Sequence of chain 1.D:
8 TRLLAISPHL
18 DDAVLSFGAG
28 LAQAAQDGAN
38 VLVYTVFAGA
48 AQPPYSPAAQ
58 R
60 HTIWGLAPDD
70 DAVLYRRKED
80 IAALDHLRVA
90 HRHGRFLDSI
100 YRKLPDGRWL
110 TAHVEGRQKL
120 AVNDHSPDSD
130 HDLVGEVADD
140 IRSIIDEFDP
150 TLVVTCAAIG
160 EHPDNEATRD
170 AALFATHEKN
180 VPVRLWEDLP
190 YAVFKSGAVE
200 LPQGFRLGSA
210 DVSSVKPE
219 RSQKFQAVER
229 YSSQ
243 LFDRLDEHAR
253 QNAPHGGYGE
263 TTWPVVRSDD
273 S

Binding-site contacts:
Ligand atom C6 contacts residue 3FG7 of chain 1.H at 3.2 Å.
Ligand atom O7 contacts residue OMY6 of chain 1.H at 4.2 Å.
Ligand atom C7 contacts residue LYS118 of chain 1.D at 4.3 Å.
Ligand atom O5 contacts residue 3FG7 of chain 1.H at 3.7 Å.
Ligand atom N2 contacts residue OMY6 of chain 1.H at 2.9 Å (h-bond).
Ligand atom C8 contacts residue LYS118 of chain 1.D at 2.9 Å.
Ligand atom C4 contacts residue OMY6 of chain 1.H at 3.9 Å.
Ligand atom C6 contacts residue OMY6 of chain 1.H at 4.3 Å.
Ligand atom C7 contacts residue ILE62 of chain 1.D at 4.5 Å (hydrophobic).
Ligand atom C5 contacts residue 3FG7 of chain 1.H at 4.0 Å.
Ligand atom C5 contacts residue OMY6 of chain 1.H at 3.5 Å.
Ligand atom O7 contacts residue ILE62 of chain 1.D at 3.8 Å.
Ligand atom O6 contacts residue OMY6 of chain 1.H at 3.3 Å (h-bond).
Ligand atom C2 contacts residue OMY6 of chain 1.H at 2.1 Å.
Ligand atom C8 contacts residue OMY6 of chain 1.H at 3.9 Å.
Ligand atom O6 contacts residue 3FG7 of chain 1.H at 3.0 Å.
Ligand atom O7 contacts residue GLN232 of chain 1.D at 4.4 Å.
Ligand atom C1 contacts residue OMY6 of chain 1.H at 1.4 Å.
Ligand atom O3 contacts residue OMY6 of chain 1.H at 4.2 Å.
Ligand atom C7 contacts residue OMY6 of chain 1.H at 3.6 Å.
Ligand atom C3 contacts residue OMY6 of chain 1.H at 3.5 Å.
Ligand atom O5 contacts residue OMY6 of chain 1.H at 2.2 Å (h-bond).
Ligand atom C8 contacts residue ILE62 of chain 1.D at 4.1 Å (hydrophobic).
Ligand atom O6 contacts residue ARG116 of chain 1.D at 4.0 Å.

A small-molecule ligand and the protein it binds are described below.
Small molecule (SMILES): CC(=O)N[C@@H]1[C@@H](O)[C@H](O)[C@@H](CO)O[C@H]1O